Sequence of chain 1.G:
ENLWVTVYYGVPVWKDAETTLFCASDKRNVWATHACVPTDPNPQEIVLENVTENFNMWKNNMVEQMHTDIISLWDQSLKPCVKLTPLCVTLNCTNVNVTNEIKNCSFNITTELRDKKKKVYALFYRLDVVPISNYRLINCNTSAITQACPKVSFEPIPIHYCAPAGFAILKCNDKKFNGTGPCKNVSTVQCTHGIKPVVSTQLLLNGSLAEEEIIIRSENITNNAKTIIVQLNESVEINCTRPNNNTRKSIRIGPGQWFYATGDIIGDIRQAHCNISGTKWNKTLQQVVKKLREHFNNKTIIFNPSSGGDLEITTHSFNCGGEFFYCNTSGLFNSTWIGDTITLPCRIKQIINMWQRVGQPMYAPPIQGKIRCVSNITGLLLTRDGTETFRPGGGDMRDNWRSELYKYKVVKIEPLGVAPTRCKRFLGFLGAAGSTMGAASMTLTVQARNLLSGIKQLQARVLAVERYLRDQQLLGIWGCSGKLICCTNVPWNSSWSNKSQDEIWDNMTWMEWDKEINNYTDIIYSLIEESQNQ

Binding-site contacts:
Ligand atom C7 contacts residue ASN343 of chain 1.G at 3.4 Å.
Ligand atom C8 contacts residue ASP411 of chain 1.G at 4.0 Å.
Ligand atom O7 contacts residue ASN343 of chain 1.G at 3.7 Å.
Ligand atom C2 contacts residue ASN343 of chain 1.G at 2.5 Å.
Ligand atom C3 contacts residue ASN343 of chain 1.G at 3.8 Å.
Ligand atom C8 contacts residue ASN343 of chain 1.G at 4.4 Å.
Ligand atom C5 contacts residue ASN343 of chain 1.G at 3.7 Å.
Ligand atom O5 contacts residue TRP398 of chain 1.G at 4.1 Å.
Ligand atom C1 contacts residue ASN343 of chain 1.G at 1.5 Å.
Ligand atom C4 contacts residue ASN343 of chain 1.G at 4.2 Å.
Ligand atom C8 contacts residue GLY339 of chain 1.G at 3.9 Å.
Ligand atom O5 contacts residue ASN343 of chain 1.G at 2.4 Å (h-bond).
Ligand atom N2 contacts residue ASN343 of chain 1.G at 2.8 Å (h-bond).

A small-molecule ligand and the protein it binds are described below.
Small molecule (SMILES): CC(=O)N[C@@H]1[C@@H](O)[C@H](O)[C@@H](CO)O[C@H]1O